Binding-site contacts:
Ligand atom O5 contacts residue LYS117 of chain 1.E at 4.5 Å.
Ligand atom C2 contacts residue ASN103 of chain 1.E at 2.4 Å.
Ligand atom C7 contacts residue ASN103 of chain 1.E at 3.3 Å.
Ligand atom O6 contacts residue ASN103 of chain 1.E at 4.3 Å.
Ligand atom O6 contacts residue LYS117 of chain 1.E at 3.5 Å (salt-bridge).
Ligand atom C3 contacts residue ASN103 of chain 1.E at 3.8 Å.
Ligand atom C1 contacts residue ASN103 of chain 1.E at 1.4 Å.
Ligand atom N2 contacts residue ASN103 of chain 1.E at 2.8 Å (h-bond).
Ligand atom O7 contacts residue ASN103 of chain 1.E at 3.5 Å (h-bond).
Ligand atom C5 contacts residue ASN103 of chain 1.E at 3.7 Å.
Ligand atom O6 contacts residue GLY114 of chain 1.E at 4.4 Å.
Ligand atom O5 contacts residue ASN103 of chain 1.E at 2.4 Å (h-bond).
Ligand atom C8 contacts residue ASN103 of chain 1.E at 4.4 Å.
Ligand atom C4 contacts residue ASN103 of chain 1.E at 4.2 Å.

Sequence of chain 1.E:
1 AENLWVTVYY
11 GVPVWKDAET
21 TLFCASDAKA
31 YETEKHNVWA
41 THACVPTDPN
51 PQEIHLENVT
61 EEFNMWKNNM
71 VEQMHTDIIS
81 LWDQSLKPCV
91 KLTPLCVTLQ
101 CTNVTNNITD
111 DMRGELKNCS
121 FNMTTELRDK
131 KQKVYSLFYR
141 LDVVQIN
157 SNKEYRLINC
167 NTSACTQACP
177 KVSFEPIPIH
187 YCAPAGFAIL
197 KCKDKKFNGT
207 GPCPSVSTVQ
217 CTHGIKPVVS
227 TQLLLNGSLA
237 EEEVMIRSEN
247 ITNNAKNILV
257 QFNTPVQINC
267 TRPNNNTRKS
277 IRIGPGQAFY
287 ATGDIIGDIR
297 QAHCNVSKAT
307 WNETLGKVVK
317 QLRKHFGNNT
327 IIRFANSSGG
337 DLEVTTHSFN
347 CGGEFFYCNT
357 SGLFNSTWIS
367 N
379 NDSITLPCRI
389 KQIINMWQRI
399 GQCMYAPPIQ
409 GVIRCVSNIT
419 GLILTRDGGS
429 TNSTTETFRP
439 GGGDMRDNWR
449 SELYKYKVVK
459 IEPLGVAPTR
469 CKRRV

This small molecule binds to this protein.
Small molecule (SMILES): CC(=O)N[C@H]1[C@H](O[C@H]2[C@H](O)[C@@H](NC(C)=O)CO[C@@H]2CO)O[C@H](CO)[C@@H](O)[C@@H]1O